Sequence of chain 20.A:
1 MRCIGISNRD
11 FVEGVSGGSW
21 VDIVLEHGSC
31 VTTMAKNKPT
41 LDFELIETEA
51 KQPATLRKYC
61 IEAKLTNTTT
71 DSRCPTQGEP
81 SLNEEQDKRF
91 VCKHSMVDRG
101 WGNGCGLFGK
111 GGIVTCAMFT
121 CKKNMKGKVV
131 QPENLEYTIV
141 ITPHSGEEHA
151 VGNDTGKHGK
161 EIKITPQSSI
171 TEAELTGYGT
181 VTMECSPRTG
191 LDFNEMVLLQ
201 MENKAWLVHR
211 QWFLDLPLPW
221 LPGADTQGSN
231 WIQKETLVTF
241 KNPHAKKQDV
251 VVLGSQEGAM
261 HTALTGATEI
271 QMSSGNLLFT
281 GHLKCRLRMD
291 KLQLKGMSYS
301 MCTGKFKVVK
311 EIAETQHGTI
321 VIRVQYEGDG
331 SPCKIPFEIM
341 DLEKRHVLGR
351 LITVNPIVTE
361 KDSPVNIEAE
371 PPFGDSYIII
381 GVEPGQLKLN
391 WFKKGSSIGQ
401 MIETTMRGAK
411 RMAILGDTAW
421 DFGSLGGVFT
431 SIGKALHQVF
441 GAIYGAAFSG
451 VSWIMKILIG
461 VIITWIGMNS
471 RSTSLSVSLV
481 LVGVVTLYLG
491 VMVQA

A small-molecule ligand and the protein it binds are described below.
Small molecule (SMILES): CC(=O)N[C@H]1[C@H](O[C@H]2[C@H](O)[C@@H](NC(C)=O)CO[C@@H]2CO)O[C@H](CO)[C@@H](O)[C@@H]1O

Sequence of chain 39.A:
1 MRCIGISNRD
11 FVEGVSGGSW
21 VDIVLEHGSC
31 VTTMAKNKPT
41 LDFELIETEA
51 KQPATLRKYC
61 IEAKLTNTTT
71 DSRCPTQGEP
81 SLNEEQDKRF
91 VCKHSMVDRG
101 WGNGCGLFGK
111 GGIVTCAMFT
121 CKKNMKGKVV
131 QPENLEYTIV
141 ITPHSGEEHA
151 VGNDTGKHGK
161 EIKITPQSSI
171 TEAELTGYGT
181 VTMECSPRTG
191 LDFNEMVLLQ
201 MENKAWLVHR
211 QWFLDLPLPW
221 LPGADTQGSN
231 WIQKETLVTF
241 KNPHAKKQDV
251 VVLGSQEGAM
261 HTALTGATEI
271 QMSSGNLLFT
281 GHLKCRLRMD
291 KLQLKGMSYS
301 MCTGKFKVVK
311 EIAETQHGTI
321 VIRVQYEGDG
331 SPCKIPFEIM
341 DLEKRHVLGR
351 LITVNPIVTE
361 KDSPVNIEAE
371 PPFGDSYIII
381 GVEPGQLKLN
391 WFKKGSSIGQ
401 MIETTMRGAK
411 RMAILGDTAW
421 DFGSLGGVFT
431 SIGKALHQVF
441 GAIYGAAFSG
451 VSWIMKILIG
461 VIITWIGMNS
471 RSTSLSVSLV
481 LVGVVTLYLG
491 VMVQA

Binding-site contacts:
Ligand atom C5 contacts residue GLY156 of chain 39.A at 4.3 Å.
Ligand atom C2 contacts residue HIS149 of chain 39.A at 3.5 Å.
Ligand atom O6 contacts residue HIS158 of chain 39.A at 4.2 Å.
Ligand atom C1 contacts residue THR155 of chain 39.A at 3.3 Å.
Ligand atom C8 contacts residue ASN153 of chain 39.A at 4.4 Å.
Ligand atom C5 contacts residue HIS158 of chain 39.A at 4.4 Å.
Ligand atom C3 contacts residue ASN153 of chain 39.A at 3.9 Å.
Ligand atom O3 contacts residue HIS149 of chain 39.A at 4.0 Å.
Ligand atom C5 contacts residue THR155 of chain 39.A at 4.0 Å.
Ligand atom O7 contacts residue HIS149 of chain 39.A at 3.3 Å.
Ligand atom O6 contacts residue HIS149 of chain 39.A at 3.2 Å.
Ligand atom O5 contacts residue ASN153 of chain 39.A at 2.2 Å (h-bond).
Ligand atom O5 contacts residue THR155 of chain 39.A at 3.4 Å (h-bond).
Ligand atom C1 contacts residue ASN153 of chain 39.A at 1.4 Å.
Ligand atom C6 contacts residue HIS158 of chain 39.A at 4.2 Å.
Ligand atom O5 contacts residue HIS149 of chain 39.A at 3.6 Å.
Ligand atom C4 contacts residue HIS149 of chain 39.A at 3.4 Å.
Ligand atom N2 contacts residue HIS149 of chain 39.A at 4.3 Å.
Ligand atom C5 contacts residue ASN153 of chain 39.A at 3.6 Å.
Ligand atom C3 contacts residue HIS149 of chain 39.A at 4.0 Å.
Ligand atom C2 contacts residue ASN153 of chain 39.A at 2.6 Å.
Ligand atom O4 contacts residue HIS149 of chain 39.A at 4.3 Å.
Ligand atom C5 contacts residue HIS149 of chain 39.A at 3.6 Å.
Ligand atom O5 contacts residue GLY156 of chain 39.A at 4.2 Å.
Ligand atom C1 contacts residue HIS149 of chain 39.A at 3.5 Å.
Ligand atom C6 contacts residue HIS149 of chain 39.A at 4.3 Å.
Ligand atom C7 contacts residue ASN153 of chain 39.A at 4.1 Å.
Ligand atom C4 contacts residue ASN153 of chain 39.A at 4.2 Å.
Ligand atom C6 contacts residue GLY156 of chain 39.A at 4.0 Å.
Ligand atom C7 contacts residue HIS149 of chain 39.A at 4.3 Å.
Ligand atom C8 contacts residue GLY102 of chain 20.A at 3.6 Å.
Ligand atom O5 contacts residue HIS158 of chain 39.A at 3.4 Å.
Ligand atom N2 contacts residue ASN153 of chain 39.A at 3.1 Å (h-bond).
Ligand atom C1 contacts residue HIS158 of chain 39.A at 4.1 Å.